Sequence of chain 1.C:
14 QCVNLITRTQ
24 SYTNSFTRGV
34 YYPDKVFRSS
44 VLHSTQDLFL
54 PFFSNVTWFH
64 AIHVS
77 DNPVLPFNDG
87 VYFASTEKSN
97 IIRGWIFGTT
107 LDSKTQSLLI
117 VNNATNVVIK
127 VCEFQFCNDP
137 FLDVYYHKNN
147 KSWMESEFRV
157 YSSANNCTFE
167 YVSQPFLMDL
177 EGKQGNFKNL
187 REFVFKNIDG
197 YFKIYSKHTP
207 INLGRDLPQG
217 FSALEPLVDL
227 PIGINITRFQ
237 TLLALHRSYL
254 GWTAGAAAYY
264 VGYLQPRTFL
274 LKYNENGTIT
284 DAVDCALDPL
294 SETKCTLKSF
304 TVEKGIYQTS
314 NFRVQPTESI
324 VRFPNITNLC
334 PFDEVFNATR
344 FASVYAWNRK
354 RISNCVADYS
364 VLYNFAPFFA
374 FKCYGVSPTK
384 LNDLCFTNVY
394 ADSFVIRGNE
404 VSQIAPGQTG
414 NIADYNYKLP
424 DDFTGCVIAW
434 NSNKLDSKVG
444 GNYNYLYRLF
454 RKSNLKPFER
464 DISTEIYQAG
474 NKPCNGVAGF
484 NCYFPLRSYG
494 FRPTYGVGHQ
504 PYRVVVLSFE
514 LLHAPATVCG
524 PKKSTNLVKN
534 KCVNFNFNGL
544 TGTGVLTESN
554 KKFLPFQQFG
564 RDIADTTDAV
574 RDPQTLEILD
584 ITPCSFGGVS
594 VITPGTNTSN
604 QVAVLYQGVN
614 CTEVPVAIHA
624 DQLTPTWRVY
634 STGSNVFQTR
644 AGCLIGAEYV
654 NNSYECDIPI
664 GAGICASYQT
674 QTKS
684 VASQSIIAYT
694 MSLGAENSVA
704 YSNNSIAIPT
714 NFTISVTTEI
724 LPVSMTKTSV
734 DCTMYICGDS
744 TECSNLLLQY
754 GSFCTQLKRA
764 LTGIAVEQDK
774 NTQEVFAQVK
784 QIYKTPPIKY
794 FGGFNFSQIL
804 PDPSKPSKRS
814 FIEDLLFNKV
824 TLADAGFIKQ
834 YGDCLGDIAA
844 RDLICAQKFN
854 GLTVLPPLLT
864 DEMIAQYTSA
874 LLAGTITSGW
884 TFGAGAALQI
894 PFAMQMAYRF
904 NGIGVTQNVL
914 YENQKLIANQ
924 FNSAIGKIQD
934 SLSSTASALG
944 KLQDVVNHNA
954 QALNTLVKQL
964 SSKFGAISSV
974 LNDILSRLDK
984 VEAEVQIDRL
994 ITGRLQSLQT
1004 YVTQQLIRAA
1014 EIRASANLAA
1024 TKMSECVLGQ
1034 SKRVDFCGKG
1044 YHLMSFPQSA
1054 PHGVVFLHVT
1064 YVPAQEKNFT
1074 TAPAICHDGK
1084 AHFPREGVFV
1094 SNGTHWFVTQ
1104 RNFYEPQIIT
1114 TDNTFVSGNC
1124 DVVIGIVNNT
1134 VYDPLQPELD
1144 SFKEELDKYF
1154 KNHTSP

Binding-site contacts:
Ligand atom O6 contacts residue GLN801 of chain 1.C at 4.3 Å.
Ligand atom C2 contacts residue ASN798 of chain 1.C at 2.6 Å.
Ligand atom O5 contacts residue GLN801 of chain 1.C at 3.6 Å.
Ligand atom C5 contacts residue GLN801 of chain 1.C at 3.2 Å.
Ligand atom C5 contacts residue SER800 of chain 1.C at 3.9 Å.
Ligand atom C7 contacts residue ASN798 of chain 1.C at 3.8 Å.
Ligand atom O7 contacts residue GLN801 of chain 1.C at 4.1 Å.
Ligand atom O7 contacts residue ASN798 of chain 1.C at 4.1 Å.
Ligand atom C8 contacts residue GLN932 of chain 1.C at 4.2 Å.
Ligand atom C7 contacts residue GLN801 of chain 1.C at 4.1 Å.
Ligand atom C8 contacts residue PHE814 of chain 1.C at 4.3 Å (hydrophobic).
Ligand atom C5 contacts residue ASN798 of chain 1.C at 3.6 Å.
Ligand atom C1 contacts residue SER800 of chain 1.C at 3.4 Å.
Ligand atom C1 contacts residue GLN801 of chain 1.C at 4.4 Å.
Ligand atom O5 contacts residue ASN798 of chain 1.C at 2.2 Å (h-bond).
Ligand atom C4 contacts residue ASN798 of chain 1.C at 4.2 Å.
Ligand atom C6 contacts residue GLN801 of chain 1.C at 3.0 Å.
Ligand atom N2 contacts residue ASN798 of chain 1.C at 3.1 Å (h-bond).
Ligand atom C8 contacts residue GLN801 of chain 1.C at 3.8 Å.
Ligand atom C3 contacts residue ASN798 of chain 1.C at 3.8 Å.
Ligand atom O5 contacts residue SER800 of chain 1.C at 3.8 Å.
Ligand atom C1 contacts residue ASN798 of chain 1.C at 1.4 Å.

This protein binds this small molecule.
Small molecule (SMILES): CC(=O)N[C@H]1[C@H](O[C@H]2[C@H](O)[C@@H](NC(C)=O)CO[C@@H]2CO)O[C@H](CO)[C@@H](O[C@H]2O[C@H](CO)[C@@H](O)[C@H](O)[C@@H]2O)[C@@H]1O